Sequence of chain 24.C:
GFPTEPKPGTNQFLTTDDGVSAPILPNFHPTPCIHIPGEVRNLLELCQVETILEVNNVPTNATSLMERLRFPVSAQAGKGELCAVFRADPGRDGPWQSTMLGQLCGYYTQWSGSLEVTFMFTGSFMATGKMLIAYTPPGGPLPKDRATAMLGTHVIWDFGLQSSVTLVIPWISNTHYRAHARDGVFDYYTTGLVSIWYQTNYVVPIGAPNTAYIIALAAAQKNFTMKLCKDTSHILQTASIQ

Sequence of chain 23.A:
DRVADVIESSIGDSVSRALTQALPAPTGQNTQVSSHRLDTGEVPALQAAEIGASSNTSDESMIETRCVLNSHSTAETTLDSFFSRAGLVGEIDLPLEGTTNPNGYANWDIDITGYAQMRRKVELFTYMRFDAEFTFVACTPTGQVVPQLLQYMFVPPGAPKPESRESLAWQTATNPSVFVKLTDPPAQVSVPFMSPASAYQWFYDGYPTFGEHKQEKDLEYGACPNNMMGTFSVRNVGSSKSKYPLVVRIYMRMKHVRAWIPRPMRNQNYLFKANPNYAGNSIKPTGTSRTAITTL

Sequence of chain 23.C:
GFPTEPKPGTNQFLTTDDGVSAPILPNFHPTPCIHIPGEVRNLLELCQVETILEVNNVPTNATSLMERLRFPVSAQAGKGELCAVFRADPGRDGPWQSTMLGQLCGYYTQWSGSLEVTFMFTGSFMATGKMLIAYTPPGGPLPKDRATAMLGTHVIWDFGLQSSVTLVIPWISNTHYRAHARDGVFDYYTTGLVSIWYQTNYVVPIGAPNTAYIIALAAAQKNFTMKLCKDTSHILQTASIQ

Binding-site contacts:
Ligand atom C3B contacts residue ASN228 of chain 23.A at 4.0 Å.
Ligand atom N2 contacts residue PHE233 of chain 23.A at 3.7 Å.
Ligand atom N3A contacts residue ASP112 of chain 23.A at 2.5 Å (salt-bridge).
Ligand atom O1B contacts residue TYR201 of chain 23.A at 3.4 Å.
Ligand atom C5B contacts residue ILE113 of chain 23.A at 3.5 Å (hydrophobic).
Ligand atom C4 contacts residue ILE24 of chain 23.C at 4.0 Å (hydrophobic).
Ligand atom C5C contacts residue ILE111 of chain 23.A at 3.8 Å (hydrophobic).
Ligand atom C2A contacts residue ASP112 of chain 23.A at 3.8 Å.
Ligand atom C6C contacts residue TYR201 of chain 23.A at 3.9 Å (hydrophobic).
Ligand atom C4A contacts residue THR114 of chain 23.A at 3.5 Å.
Ligand atom N2 contacts residue PHE155 of chain 23.A at 3.5 Å.
Ligand atom C4B contacts residue ILE113 of chain 23.A at 4.0 Å (hydrophobic).
Ligand atom C5B contacts residue ASP112 of chain 23.A at 4.0 Å.
Ligand atom C4B contacts residue TRP203 of chain 23.A at 3.5 Å (hydrophobic).
Ligand atom O1A contacts residue ASN228 of chain 23.A at 3.7 Å.
Ligand atom C5 contacts residue PHE155 of chain 23.A at 3.9 Å (hydrophobic).
Ligand atom C5C contacts residue PHE135 of chain 23.A at 3.5 Å (hydrophobic).
Ligand atom O1 contacts residue PHE233 of chain 23.A at 3.1 Å.
Ligand atom C5A contacts residue ASP112 of chain 23.A at 4.0 Å.
Ligand atom C31 contacts residue VAL179 of chain 23.A at 3.3 Å (hydrophobic).
Ligand atom C3B contacts residue TRP203 of chain 23.A at 3.1 Å (hydrophobic).
Ligand atom C2C contacts residue VAL192 of chain 23.A at 3.7 Å (hydrophobic).
Ligand atom C4C contacts residue PHE135 of chain 23.A at 3.8 Å (hydrophobic).
Ligand atom C5A contacts residue ASN228 of chain 23.A at 4.0 Å.
Ligand atom O1A contacts residue TRP203 of chain 23.A at 3.3 Å.
Ligand atom N3A contacts residue ILE113 of chain 23.A at 3.8 Å.
Ligand atom C2B contacts residue TRP203 of chain 23.A at 4.0 Å (hydrophobic).
Ligand atom O1 contacts residue PHE155 of chain 23.A at 3.4 Å.
Ligand atom C3C contacts residue PHE135 of chain 23.A at 3.8 Å (hydrophobic).
Ligand atom C4A contacts residue ASP112 of chain 23.A at 2.6 Å.
Ligand atom C2C contacts residue PHE155 of chain 23.A at 3.9 Å (hydrophobic).
Ligand atom C5B contacts residue ILE111 of chain 23.A at 3.9 Å (hydrophobic).
Ligand atom C6B contacts residue ILE113 of chain 23.A at 4.0 Å (hydrophobic).
Ligand atom C5 contacts residue PHE233 of chain 23.A at 4.0 Å (hydrophobic).
Ligand atom C31 contacts residue PRO177 of chain 23.A at 3.9 Å (hydrophobic).
Ligand atom C4C contacts residue VAL192 of chain 23.A at 3.5 Å (hydrophobic).
Ligand atom C31 contacts residue ILE24 of chain 23.C at 3.6 Å (hydrophobic).
Ligand atom C2A contacts residue TRP203 of chain 23.A at 3.6 Å (hydrophobic).
Ligand atom N3A contacts residue THR114 of chain 23.A at 4.0 Å.
Ligand atom C2B contacts residue TYR201 of chain 23.A at 3.5 Å (hydrophobic).

The protein below binds the small molecule below.
Small molecule (SMILES): Cc1cc(CCCCCCCOc2ccc(C3=NCCO3)cc2)on1